Binding-site contacts:
Ligand atom C4 contacts residue LEU138 of chain 1.C at 3.8 Å (hydrophobic).
Ligand atom C2' contacts residue LEU138 of chain 1.C at 4.2 Å (hydrophobic).
Ligand atom N5' contacts residue LEU87 of chain 1.C at 3.0 Å (h-bond).
Ligand atom C2 contacts residue LYS37 of chain 1.C at 4.2 Å.
Ligand atom C12 contacts residue ASP149 of chain 1.C at 3.7 Å.
Ligand atom C8 contacts residue LEU87 of chain 1.C at 4.0 Å (hydrophobic).
Ligand atom O10 contacts residue ALA35 of chain 1.C at 4.1 Å.
Ligand atom C6' contacts residue LEU138 of chain 1.C at 4.1 Å (hydrophobic).
Ligand atom C1 contacts residue PHE84 of chain 1.C at 3.9 Å (hydrophobic).
Ligand atom C9 contacts residue ILE14 of chain 1.C at 4.2 Å (hydrophobic).
Ligand atom C1' contacts residue ILE14 of chain 1.C at 4.0 Å (hydrophobic).
Ligand atom C5 contacts residue GLU85 of chain 1.C at 4.0 Å.
Ligand atom C6 contacts residue VAL68 of chain 1.C at 3.9 Å (hydrophobic).
Ligand atom C6' contacts residue ILE14 of chain 1.C at 3.9 Å (hydrophobic).
Ligand atom C12 contacts residue TYR19 of chain 1.C at 4.0 Å (hydrophobic).
Ligand atom C8 contacts residue GLU85 of chain 1.C at 3.9 Å.
Ligand atom C8 contacts residue ALA35 of chain 1.C at 3.8 Å (hydrophobic).
Ligand atom C4' contacts residue GLN89 of chain 1.C at 4.0 Å.
Ligand atom O10 contacts residue LEU87 of chain 1.C at 3.0 Å (h-bond).
Ligand atom N7 contacts residue GLU85 of chain 1.C at 3.0 Å (salt-bridge).
Ligand atom O10 contacts residue GLU85 of chain 1.C at 3.9 Å.
Ligand atom C6 contacts residue PHE84 of chain 1.C at 3.6 Å (hydrophobic).
Ligand atom C9 contacts residue LEU138 of chain 1.C at 3.7 Å (hydrophobic).
Ligand atom O11 contacts residue LYS37 of chain 1.C at 3.1 Å (salt-bridge).
Ligand atom C12 contacts residue LYS37 of chain 1.C at 3.4 Å.
Ligand atom N7 contacts residue ALA35 of chain 1.C at 3.6 Å.
Ligand atom C8 contacts residue LEU138 of chain 1.C at 3.5 Å (hydrophobic).
Ligand atom C4' contacts residue LEU87 of chain 1.C at 3.2 Å (hydrophobic).
Ligand atom C4' contacts residue HIS88 of chain 1.C at 3.6 Å.
Ligand atom N5' contacts residue PHE86 of chain 1.C at 3.9 Å.
Ligand atom C5 contacts residue LEU138 of chain 1.C at 3.7 Å (hydrophobic).
Ligand atom C1' contacts residue LEU138 of chain 1.C at 3.9 Å (hydrophobic).
Ligand atom N7 contacts residue LEU138 of chain 1.C at 3.5 Å.
Ligand atom O11 contacts residue ASP149 of chain 1.C at 4.0 Å.
Ligand atom C4' contacts residue PHE86 of chain 1.C at 3.8 Å (hydrophobic).
Ligand atom O10 contacts residue LEU138 of chain 1.C at 4.0 Å.
Ligand atom O10 contacts residue PHE86 of chain 1.C at 3.5 Å.
Ligand atom N5' contacts residue ILE14 of chain 1.C at 4.1 Å.
Ligand atom N3' contacts residue GLN89 of chain 1.C at 4.2 Å.
Ligand atom C5 contacts residue ALA35 of chain 1.C at 4.0 Å (hydrophobic).

The small molecule below binds the protein below.
Small molecule (SMILES): COc1ccc2c(c1)/C(=C/c1cnc[nH]1)C(=O)N2

Sequence of chain 1.C:
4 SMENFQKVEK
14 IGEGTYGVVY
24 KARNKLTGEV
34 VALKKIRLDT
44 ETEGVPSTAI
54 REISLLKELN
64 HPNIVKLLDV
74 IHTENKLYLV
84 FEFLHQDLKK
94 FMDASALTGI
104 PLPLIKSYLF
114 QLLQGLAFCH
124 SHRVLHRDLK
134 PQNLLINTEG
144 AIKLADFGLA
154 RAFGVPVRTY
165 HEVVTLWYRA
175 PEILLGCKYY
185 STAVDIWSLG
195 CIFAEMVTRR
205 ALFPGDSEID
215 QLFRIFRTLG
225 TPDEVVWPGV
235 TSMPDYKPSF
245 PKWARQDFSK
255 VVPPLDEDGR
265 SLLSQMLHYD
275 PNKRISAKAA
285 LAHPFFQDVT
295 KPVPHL